Sequence of chain 1.A:
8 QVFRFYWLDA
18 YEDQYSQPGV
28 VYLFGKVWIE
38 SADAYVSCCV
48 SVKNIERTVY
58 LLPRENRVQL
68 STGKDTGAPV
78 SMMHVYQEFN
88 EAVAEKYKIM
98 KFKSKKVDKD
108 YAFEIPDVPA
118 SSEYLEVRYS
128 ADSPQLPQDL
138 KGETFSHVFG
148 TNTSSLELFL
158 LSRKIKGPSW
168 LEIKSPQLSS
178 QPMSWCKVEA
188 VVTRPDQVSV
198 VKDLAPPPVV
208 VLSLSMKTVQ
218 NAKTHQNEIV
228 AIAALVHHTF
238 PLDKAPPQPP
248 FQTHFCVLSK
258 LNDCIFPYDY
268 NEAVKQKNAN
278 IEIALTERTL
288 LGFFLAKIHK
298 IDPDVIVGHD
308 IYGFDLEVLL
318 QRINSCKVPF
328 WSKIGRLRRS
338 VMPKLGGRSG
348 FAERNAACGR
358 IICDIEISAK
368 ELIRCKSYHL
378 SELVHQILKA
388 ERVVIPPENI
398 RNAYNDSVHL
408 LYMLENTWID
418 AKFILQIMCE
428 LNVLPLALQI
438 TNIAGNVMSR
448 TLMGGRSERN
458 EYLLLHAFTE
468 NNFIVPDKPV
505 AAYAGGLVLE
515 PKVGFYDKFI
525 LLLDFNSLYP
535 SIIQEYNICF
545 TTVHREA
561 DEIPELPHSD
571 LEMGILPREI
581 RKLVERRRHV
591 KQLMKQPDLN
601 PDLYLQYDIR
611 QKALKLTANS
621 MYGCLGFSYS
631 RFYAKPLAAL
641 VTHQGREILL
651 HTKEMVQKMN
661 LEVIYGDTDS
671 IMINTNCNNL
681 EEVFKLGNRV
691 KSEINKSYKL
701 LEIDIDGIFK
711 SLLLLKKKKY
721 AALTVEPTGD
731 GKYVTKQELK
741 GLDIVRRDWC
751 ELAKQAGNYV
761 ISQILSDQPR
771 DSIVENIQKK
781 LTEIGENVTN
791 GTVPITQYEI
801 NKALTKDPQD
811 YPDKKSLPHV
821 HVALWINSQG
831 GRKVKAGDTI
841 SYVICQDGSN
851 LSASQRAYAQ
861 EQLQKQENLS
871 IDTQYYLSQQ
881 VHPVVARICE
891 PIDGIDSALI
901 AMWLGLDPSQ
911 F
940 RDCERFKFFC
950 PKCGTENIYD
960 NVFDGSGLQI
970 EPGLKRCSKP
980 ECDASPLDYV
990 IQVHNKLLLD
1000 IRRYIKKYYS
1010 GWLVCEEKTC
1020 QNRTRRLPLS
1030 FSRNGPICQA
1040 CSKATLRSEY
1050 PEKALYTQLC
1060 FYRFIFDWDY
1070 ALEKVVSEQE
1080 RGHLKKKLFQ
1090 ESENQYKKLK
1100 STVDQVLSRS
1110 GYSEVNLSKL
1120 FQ

A small-molecule ligand and the protein it binds are described below.
Small molecule (SMILES): Nc1nc2c(ncn2[C@H]2C[C@H](O)[C@@H](CO[P](=O)(O)O[P](=O)(O)OP(=O)(O)O)O2)c(=O)[nH]1

Binding-site contacts:
Ligand atom O1G contacts residue MG1 of chain 1.J at 2.1 Å.
Ligand atom O3G contacts residue ASN530 of chain 1.A at 3.5 Å (h-bond).
Ligand atom N7 contacts residue DOC9 of chain 1.F at 3.2 Å.
Ligand atom C5 contacts residue DOC9 of chain 1.F at 3.6 Å.
Ligand atom N2 contacts residue ASN619 of chain 1.A at 3.6 Å (h-bond).
Ligand atom O6 contacts residue LEU616 of chain 1.A at 3.7 Å.
Ligand atom O1G contacts residue PHE529 of chain 1.A at 3.1 Å (h-bond).
Ligand atom N2 contacts residue TYR622 of chain 1.A at 3.6 Å.
Ligand atom O2B contacts residue PHE529 of chain 1.A at 3.1 Å (h-bond).
Ligand atom C5 contacts residue ASN619 of chain 1.A at 3.2 Å.
Ligand atom O3B contacts residue SER531 of chain 1.A at 3.4 Å (h-bond).
Ligand atom O3' contacts residue TYR533 of chain 1.A at 3.2 Å (h-bond).
Ligand atom PG contacts residue MG1 of chain 1.J at 3.4 Å.
Ligand atom O2B contacts residue LEU532 of chain 1.A at 3.4 Å (h-bond).
Ligand atom C8 contacts residue DOC9 of chain 1.F at 3.5 Å.
Ligand atom O3G contacts residue ARG587 of chain 1.A at 3.2 Å (salt-bridge).
Ligand atom N9 contacts residue ASN619 of chain 1.A at 3.6 Å (h-bond).
Ligand atom O2B contacts residue SER531 of chain 1.A at 3.4 Å (h-bond).
Ligand atom O1A contacts residue ASP528 of chain 1.A at 3.3 Å (salt-bridge).
Ligand atom O1G contacts residue ASP528 of chain 1.A at 2.8 Å (salt-bridge).
Ligand atom O1B contacts residue SER531 of chain 1.A at 3.2 Å.
Ligand atom O3A contacts residue MG1 of chain 1.J at 3.6 Å.
Ligand atom PG contacts residue ARG587 of chain 1.A at 3.6 Å.
Ligand atom PB contacts residue MG1 of chain 1.J at 3.2 Å.
Ligand atom O1A contacts residue ASP669 of chain 1.A at 2.9 Å (salt-bridge).
Ligand atom O2B contacts residue ASP669 of chain 1.A at 3.1 Å (salt-bridge).
Ligand atom O3B contacts residue MG1 of chain 1.J at 3.6 Å.
Ligand atom N7 contacts residue ASN619 of chain 1.A at 3.1 Å (h-bond).
Ligand atom C4 contacts residue ASN619 of chain 1.A at 3.5 Å.
Ligand atom O5' contacts residue DOC9 of chain 1.F at 3.1 Å.
Ligand atom O1B contacts residue LEU532 of chain 1.A at 3.4 Å (h-bond).
Ligand atom O1A contacts residue MG1 of chain 1.J at 2.2 Å.
Ligand atom O2G contacts residue ARG587 of chain 1.A at 3.0 Å (salt-bridge).
Ligand atom O6 contacts residue DOC9 of chain 1.F at 3.6 Å (h-bond).
Ligand atom O4' contacts residue DOC9 of chain 1.F at 3.2 Å.
Ligand atom O2B contacts residue MG1 of chain 1.J at 2.2 Å.
Ligand atom C8 contacts residue ASN619 of chain 1.A at 3.4 Å.
Ligand atom PA contacts residue MG1 of chain 1.J at 3.4 Å.
Ligand atom C2' contacts residue TYR533 of chain 1.A at 3.6 Å (hydrophobic).
Ligand atom O2A contacts residue LYS615 of chain 1.A at 3.4 Å (salt-bridge).